Sequence of chain 1.B:
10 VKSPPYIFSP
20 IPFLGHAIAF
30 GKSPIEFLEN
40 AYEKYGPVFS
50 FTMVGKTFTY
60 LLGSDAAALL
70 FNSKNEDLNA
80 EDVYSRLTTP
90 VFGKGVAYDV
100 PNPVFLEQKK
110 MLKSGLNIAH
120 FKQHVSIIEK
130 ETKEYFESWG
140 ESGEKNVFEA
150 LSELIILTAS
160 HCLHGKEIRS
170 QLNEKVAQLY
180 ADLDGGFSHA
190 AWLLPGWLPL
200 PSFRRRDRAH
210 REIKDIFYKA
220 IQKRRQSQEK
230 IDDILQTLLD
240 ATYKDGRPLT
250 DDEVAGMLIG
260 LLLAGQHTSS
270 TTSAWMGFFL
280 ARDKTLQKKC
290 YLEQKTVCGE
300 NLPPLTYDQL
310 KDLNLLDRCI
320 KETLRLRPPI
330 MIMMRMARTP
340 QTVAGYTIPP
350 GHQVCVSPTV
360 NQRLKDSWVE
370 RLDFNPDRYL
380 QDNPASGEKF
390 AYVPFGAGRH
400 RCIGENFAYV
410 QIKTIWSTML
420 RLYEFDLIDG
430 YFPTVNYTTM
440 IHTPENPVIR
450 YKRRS

Binding-site contacts:
Ligand atom C7 contacts residue ALA263 of chain 1.B at 3.5 Å (hydrophobic).
Ligand atom C3 contacts residue ECN1 of chain 1.J at 0.1 Å.
Ligand atom N19 contacts residue ECN1 of chain 1.J at 0.1 Å (h-bond).
Ligand atom C16 contacts residue ECN1 of chain 1.J at 0.5 Å.
Ligand atom N19 contacts residue HEM1 of chain 1.I at 2.1 Å.
Ligand atom C6 contacts residue HEM1 of chain 1.I at 3.0 Å.
Ligand atom C5 contacts residue ECN1 of chain 1.J at 0.6 Å.
Ligand atom C9 contacts residue ECN1 of chain 1.J at 0.5 Å.
Ligand atom CL2 contacts residue LEU260 of chain 1.B at 3.5 Å.
Ligand atom C20 contacts residue ECN1 of chain 1.J at 0.9 Å.
Ligand atom C10 contacts residue ECN1 of chain 1.J at 0.7 Å.
Ligand atom C19 contacts residue ECN1 of chain 1.J at 0.4 Å.
Ligand atom C21 contacts residue ECN1 of chain 1.J at 0.7 Å.
Ligand atom C3 contacts residue HEM1 of chain 1.I at 3.0 Å.
Ligand atom C15 contacts residue ECN1 of chain 1.J at 0.3 Å.
Ligand atom C8 contacts residue TYR97 of chain 1.B at 3.4 Å (hydrophobic).
Ligand atom C3 contacts residue ILE329 of chain 1.B at 3.3 Å (hydrophobic).
Ligand atom C17 contacts residue ECN1 of chain 1.J at 0.7 Å.
Ligand atom C13 contacts residue ECN1 of chain 1.J at 0.7 Å.
Ligand atom CL4 contacts residue TYR83 of chain 1.B at 3.5 Å.
Ligand atom CL8 contacts residue HEM1 of chain 1.I at 3.5 Å.
Ligand atom C14 contacts residue ECN1 of chain 1.J at 0.4 Å.
Ligand atom CL8 contacts residue ECN1 of chain 1.J at 0.9 Å.
Ligand atom C15 contacts residue TYR83 of chain 1.B at 3.5 Å (hydrophobic).
Ligand atom CL2 contacts residue ECN1 of chain 1.J at 1.5 Å.
Ligand atom C6 contacts residue ALA263 of chain 1.B at 3.4 Å (hydrophobic).
Ligand atom N1 contacts residue ECN1 of chain 1.J at 0.2 Å (h-bond).
Ligand atom C8 contacts residue ECN1 of chain 1.J at 1.2 Å.
Ligand atom C2 contacts residue ECN1 of chain 1.J at 0.7 Å.
Ligand atom C7 contacts residue ECN1 of chain 1.J at 0.2 Å.
Ligand atom O20 contacts residue ECN1 of chain 1.J at 1.1 Å (h-bond).
Ligand atom C9 contacts residue ALA263 of chain 1.B at 3.5 Å (hydrophobic).
Ligand atom C1 contacts residue ECN1 of chain 1.J at 1.1 Å.
Ligand atom CL4 contacts residue ECN1 of chain 1.J at 0.7 Å.
Ligand atom N1 contacts residue ILE329 of chain 1.B at 3.3 Å.
Ligand atom C7 contacts residue THR267 of chain 1.B at 3.5 Å.
Ligand atom CL2 contacts residue GLY259 of chain 1.B at 3.4 Å.
Ligand atom C6 contacts residue ECN1 of chain 1.J at 0.1 Å.
Ligand atom C19 contacts residue ILE329 of chain 1.B at 3.5 Å (hydrophobic).
Ligand atom C11 contacts residue ECN1 of chain 1.J at 0.8 Å.

The small molecule below binds the protein below.
Small molecule (SMILES): Clc1ccc(CO[C@@H](Cn2ccnc2)c2ccc(Cl)cc2Cl)cc1